Sequence of chain 1.A:
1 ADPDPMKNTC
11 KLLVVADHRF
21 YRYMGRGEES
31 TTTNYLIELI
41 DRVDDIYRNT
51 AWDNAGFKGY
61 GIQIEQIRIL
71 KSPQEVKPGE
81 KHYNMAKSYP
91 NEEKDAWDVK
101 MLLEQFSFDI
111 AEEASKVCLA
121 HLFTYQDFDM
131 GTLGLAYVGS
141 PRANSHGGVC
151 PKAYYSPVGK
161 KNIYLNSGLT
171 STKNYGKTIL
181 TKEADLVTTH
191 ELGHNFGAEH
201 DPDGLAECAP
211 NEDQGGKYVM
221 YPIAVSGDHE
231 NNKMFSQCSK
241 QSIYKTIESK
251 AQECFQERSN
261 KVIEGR

A small-molecule ligand and the protein it binds are described below.
Small molecule (SMILES): CC#CCOc1ccc(S(=O)(=O)N2CC[C@H](S)C2)cc1

Binding-site contacts:
Ligand atom C11 contacts residue HIS190 of chain 1.A at 3.9 Å.
Ligand atom C3 contacts residue GLU191 of chain 1.A at 3.5 Å.
Ligand atom C12 contacts residue GLY134 of chain 1.A at 3.1 Å.
Ligand atom S contacts residue LEU133 of chain 1.A at 4.0 Å.
Ligand atom C6 contacts residue LEU186 of chain 1.A at 3.7 Å (hydrophobic).
Ligand atom C contacts residue ALA224 of chain 1.A at 4.0 Å (hydrophobic).
Ligand atom S1 contacts residue GLU191 of chain 1.A at 3.1 Å (salt-bridge).
Ligand atom C12 contacts residue ZN1 of chain 1.B at 3.1 Å.
Ligand atom O contacts residue LEU186 of chain 1.A at 3.9 Å.
Ligand atom C7 contacts residue ALA224 of chain 1.A at 4.0 Å (hydrophobic).
Ligand atom O2 contacts residue LEU133 of chain 1.A at 2.9 Å (h-bond).
Ligand atom C6 contacts residue ALA224 of chain 1.A at 3.6 Å (hydrophobic).
Ligand atom C2 contacts residue GLU191 of chain 1.A at 3.4 Å.
Ligand atom O2 contacts residue THR132 of chain 1.A at 3.4 Å.
Ligand atom C1 contacts residue ILE223 of chain 1.A at 4.0 Å (hydrophobic).
Ligand atom S1 contacts residue ZN1 of chain 1.B at 2.2 Å.
Ligand atom O2 contacts residue GLY134 of chain 1.A at 3.3 Å (h-bond).
Ligand atom C11 contacts residue HIS200 of chain 1.A at 3.7 Å.
Ligand atom O contacts residue VAL187 of chain 1.A at 3.9 Å.
Ligand atom C1 contacts residue PRO222 of chain 1.A at 3.9 Å (hydrophobic).
Ligand atom C5 contacts residue TYR221 of chain 1.A at 3.9 Å (hydrophobic).
Ligand atom C13 contacts residue GLY134 of chain 1.A at 3.3 Å.
Ligand atom C1 contacts residue ALA224 of chain 1.A at 4.1 Å (hydrophobic).
Ligand atom O1 contacts residue GLY131 of chain 1.A at 4.0 Å.
Ligand atom S1 contacts residue HIS194 of chain 1.A at 3.6 Å (h-bond).
Ligand atom C5 contacts residue HIS190 of chain 1.A at 3.8 Å.
Ligand atom S1 contacts residue HIS190 of chain 1.A at 3.4 Å (h-bond).
Ligand atom C5 contacts residue VAL219 of chain 1.A at 3.2 Å (hydrophobic).
Ligand atom O contacts residue VAL219 of chain 1.A at 3.8 Å.
Ligand atom C7 contacts residue LEU186 of chain 1.A at 3.6 Å (hydrophobic).
Ligand atom C12 contacts residue GLU191 of chain 1.A at 4.0 Å.
Ligand atom C2 contacts residue HIS190 of chain 1.A at 4.0 Å.
Ligand atom C3 contacts residue HIS190 of chain 1.A at 3.4 Å.
Ligand atom C contacts residue TYR221 of chain 1.A at 3.7 Å (hydrophobic).
Ligand atom C4 contacts residue HIS190 of chain 1.A at 3.5 Å.
Ligand atom O contacts residue HIS190 of chain 1.A at 3.0 Å.
Ligand atom S1 contacts residue GLY134 of chain 1.A at 3.5 Å (h-bond).
Ligand atom C8 contacts residue LEU186 of chain 1.A at 3.8 Å (hydrophobic).
Ligand atom C contacts residue ILE223 of chain 1.A at 4.0 Å (hydrophobic).
Ligand atom C11 contacts residue ZN1 of chain 1.B at 3.1 Å.